Binding-site contacts:
Ligand atom O5 contacts residue ASN371 of chain 1.A at 2.4 Å (h-bond).
Ligand atom C7 contacts residue ILE369 of chain 1.A at 3.3 Å (hydrophobic).
Ligand atom O7 contacts residue ASN371 of chain 1.A at 2.8 Å (h-bond).
Ligand atom N2 contacts residue ILE369 of chain 1.A at 4.5 Å.
Ligand atom O7 contacts residue SER370 of chain 1.A at 3.2 Å.
Ligand atom C8 contacts residue ILE369 of chain 1.A at 3.1 Å (hydrophobic).
Ligand atom O7 contacts residue ILE369 of chain 1.A at 3.0 Å (h-bond).
Ligand atom N2 contacts residue ASN371 of chain 1.A at 2.9 Å (h-bond).
Ligand atom C2 contacts residue ASN371 of chain 1.A at 2.5 Å.
Ligand atom C3 contacts residue ASN371 of chain 1.A at 3.8 Å.
Ligand atom C8 contacts residue SER370 of chain 1.A at 3.5 Å.
Ligand atom C8 contacts residue SER314 of chain 1.A at 3.5 Å.
Ligand atom C1 contacts residue ASN371 of chain 1.A at 1.5 Å.
Ligand atom C7 contacts residue SER370 of chain 1.A at 3.6 Å.
Ligand atom C5 contacts residue ASN371 of chain 1.A at 3.7 Å.
Ligand atom C8 contacts residue ASN371 of chain 1.A at 3.7 Å.
Ligand atom C7 contacts residue ASN371 of chain 1.A at 3.1 Å.
Ligand atom C4 contacts residue ASN371 of chain 1.A at 4.2 Å.

A small-molecule ligand and the protein it binds are described below.
Small molecule (SMILES): CC(=O)N[C@@H]1[C@@H](O)[C@H](O)[C@@H](CO)O[C@H]1O

Sequence of chain 1.A:
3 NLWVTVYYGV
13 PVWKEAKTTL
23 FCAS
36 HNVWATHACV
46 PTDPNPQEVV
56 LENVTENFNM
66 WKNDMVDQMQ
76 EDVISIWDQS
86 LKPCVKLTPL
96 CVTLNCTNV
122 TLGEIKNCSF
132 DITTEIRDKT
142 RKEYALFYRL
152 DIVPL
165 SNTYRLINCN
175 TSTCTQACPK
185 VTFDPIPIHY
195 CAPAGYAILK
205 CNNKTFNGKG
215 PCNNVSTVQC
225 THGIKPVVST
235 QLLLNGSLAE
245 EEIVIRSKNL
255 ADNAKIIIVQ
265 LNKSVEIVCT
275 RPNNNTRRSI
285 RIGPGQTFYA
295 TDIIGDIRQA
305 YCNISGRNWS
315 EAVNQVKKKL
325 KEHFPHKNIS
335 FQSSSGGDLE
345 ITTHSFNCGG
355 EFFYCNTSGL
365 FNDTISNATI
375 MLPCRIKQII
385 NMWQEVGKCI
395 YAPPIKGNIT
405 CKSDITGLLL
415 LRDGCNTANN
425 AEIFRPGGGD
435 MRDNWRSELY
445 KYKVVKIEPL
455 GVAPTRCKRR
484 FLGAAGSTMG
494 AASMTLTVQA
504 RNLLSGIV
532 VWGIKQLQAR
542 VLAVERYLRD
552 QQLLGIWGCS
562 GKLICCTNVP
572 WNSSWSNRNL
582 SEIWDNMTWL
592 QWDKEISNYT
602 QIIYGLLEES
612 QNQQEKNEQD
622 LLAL